The protein below binds the small molecule below.
Small molecule (SMILES): CC#C[C@]1(O)CC[C@H]2[C@@H]3CCC4=CC(=O)CCC4=C3[C@@H](c3ccc(N(C)C)cc3)C[C@@]21C

Binding-site contacts:
Ligand atom C28 contacts residue PHE58 of chain 1.A at 4.0 Å (hydrophobic).
Ligand atom C2 contacts residue MET227 of chain 1.A at 3.5 Å (hydrophobic).
Ligand atom C7 contacts residue LEU45 of chain 1.A at 3.3 Å (hydrophobic).
Ligand atom C24 contacts residue MET67 of chain 1.A at 3.9 Å (hydrophobic).
Ligand atom C28 contacts residue ILE70 of chain 1.A at 3.7 Å (hydrophobic).
Ligand atom C8 contacts residue LEU45 of chain 1.A at 4.0 Å (hydrophobic).
Ligand atom C4 contacts residue VAL49 of chain 1.A at 3.9 Å (hydrophobic).
Ligand atom C3 contacts residue MET227 of chain 1.A at 3.1 Å (hydrophobic).
Ligand atom C16 contacts residue ALA234 of chain 1.A at 4.0 Å (hydrophobic).
Ligand atom C29 contacts residue LEU63 of chain 1.A at 3.5 Å (hydrophobic).
Ligand atom C24 contacts residue LYS53 of chain 1.A at 4.2 Å.
Ligand atom C17 contacts residue GLN71 of chain 1.A at 3.9 Å.
Ligand atom O30 contacts residue MET227 of chain 1.A at 3.8 Å.
Ligand atom C25 contacts residue ILE70 of chain 1.A at 3.7 Å (hydrophobic).
Ligand atom C8 contacts residue GLU230 of chain 1.A at 3.9 Å.
Ligand atom C15 contacts residue ILE231 of chain 1.A at 3.3 Å (hydrophobic).
Ligand atom C19 contacts residue MET67 of chain 1.A at 3.9 Å (hydrophobic).
Ligand atom N27 contacts residue GLN66 of chain 1.A at 3.8 Å.
Ligand atom C28 contacts residue LYS53 of chain 1.A at 3.6 Å.
Ligand atom C23 contacts residue MET67 of chain 1.A at 3.7 Å (hydrophobic).
Ligand atom O3 contacts residue GLN71 of chain 1.A at 3.1 Å (h-bond).
Ligand atom C8 contacts residue MET227 of chain 1.A at 3.9 Å (hydrophobic).
Ligand atom C1 contacts residue VAL49 of chain 1.A at 4.0 Å (hydrophobic).
Ligand atom C16 contacts residue ILE231 of chain 1.A at 3.7 Å (hydrophobic).
Ligand atom C16 contacts residue GLU230 of chain 1.A at 3.8 Å.
Ligand atom C29 contacts residue GLN66 of chain 1.A at 3.4 Å.
Ligand atom C2 contacts residue VAL49 of chain 1.A at 4.1 Å (hydrophobic).
Ligand atom C22 contacts residue MET67 of chain 1.A at 3.9 Å (hydrophobic).
Ligand atom C4 contacts residue MET227 of chain 1.A at 3.5 Å (hydrophobic).
Ligand atom N27 contacts residue LYS53 of chain 1.A at 3.8 Å.
Ligand atom C25 contacts residue VAL49 of chain 1.A at 4.0 Å (hydrophobic).
Ligand atom C3 contacts residue VAL49 of chain 1.A at 3.9 Å (hydrophobic).
Ligand atom C28 contacts residue GLN66 of chain 1.A at 3.3 Å.
Ligand atom O3 contacts residue MET67 of chain 1.A at 3.4 Å.
Ligand atom C32 contacts residue GLU230 of chain 1.A at 3.6 Å.
Ligand atom O30 contacts residue VAL46 of chain 1.A at 3.8 Å.
Ligand atom C30 contacts residue GLU230 of chain 1.A at 3.9 Å.
Ligand atom C7 contacts residue MET227 of chain 1.A at 4.0 Å (hydrophobic).
Ligand atom C19 contacts residue GLN71 of chain 1.A at 3.9 Å.
Ligand atom C16 contacts residue GLN71 of chain 1.A at 3.6 Å.

Sequence of chain 1.A:
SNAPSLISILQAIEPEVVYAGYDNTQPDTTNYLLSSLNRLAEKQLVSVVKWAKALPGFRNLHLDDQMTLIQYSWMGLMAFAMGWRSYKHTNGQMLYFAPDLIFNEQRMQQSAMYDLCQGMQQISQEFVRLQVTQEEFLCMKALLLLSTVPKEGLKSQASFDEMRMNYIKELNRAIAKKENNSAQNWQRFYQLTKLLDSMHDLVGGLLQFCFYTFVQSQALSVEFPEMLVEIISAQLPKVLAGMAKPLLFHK